The protein below binds the small molecule below.
Small molecule (SMILES): COC(=O)C(=O)N[C@@H]1O[C@H](CO)[C@@H](O)[C@H](O)[C@H]1O

Binding-site contacts:
Ligand atom O4 contacts residue ASN484 of chain 2.A at 3.3 Å (h-bond).
Ligand atom C6 contacts residue ASN484 of chain 2.A at 3.3 Å.
Ligand atom O2 contacts residue TYR573 of chain 2.A at 3.1 Å (h-bond).
Ligand atom O2 contacts residue GLU672 of chain 2.A at 3.1 Å (salt-bridge).
Ligand atom C8 contacts residue ASN284 of chain 2.A at 3.5 Å.
Ligand atom C6 contacts residue HIS377 of chain 2.A at 3.5 Å.
Ligand atom O5 contacts residue HIS377 of chain 2.A at 3.7 Å.
Ligand atom O3 contacts residue ALA673 of chain 2.A at 3.4 Å (h-bond).
Ligand atom O7 contacts residue LEU136 of chain 2.A at 3.4 Å.
Ligand atom O3 contacts residue GLU672 of chain 2.A at 2.7 Å (salt-bridge).
Ligand atom C7 contacts residue ASN284 of chain 2.A at 3.4 Å.
Ligand atom O4 contacts residue GLY675 of chain 2.A at 2.7 Å (h-bond).
Ligand atom N1 contacts residue ASN284 of chain 2.A at 3.5 Å (h-bond).
Ligand atom O6 contacts residue LEU139 of chain 2.A at 3.9 Å.
Ligand atom O3 contacts residue GLY675 of chain 2.A at 3.1 Å (h-bond).
Ligand atom O6 contacts residue VAL455 of chain 2.A at 3.8 Å.
Ligand atom C6 contacts residue GLY135 of chain 2.A at 3.7 Å.
Ligand atom O7 contacts residue ASP283 of chain 2.A at 3.7 Å.
Ligand atom C2 contacts residue GLU672 of chain 2.A at 3.9 Å.
Ligand atom C9 contacts residue ASP339 of chain 2.A at 3.9 Å.
Ligand atom C3 contacts residue GLU672 of chain 2.A at 3.4 Å.
Ligand atom C5 contacts residue LEU136 of chain 2.A at 3.8 Å (hydrophobic).
Ligand atom O6 contacts residue ASN484 of chain 2.A at 2.8 Å (h-bond).
Ligand atom O4 contacts residue SER674 of chain 2.A at 3.4 Å.
Ligand atom C3 contacts residue GLY675 of chain 2.A at 3.8 Å.
Ligand atom O5 contacts residue LEU136 of chain 2.A at 3.6 Å.
Ligand atom C7 contacts residue LEU136 of chain 2.A at 3.8 Å (hydrophobic).
Ligand atom O9 contacts residue THR378 of chain 2.A at 3.9 Å.
Ligand atom O8 contacts residue ASN284 of chain 2.A at 2.9 Å (h-bond).
Ligand atom O9 contacts residue ASN284 of chain 2.A at 3.5 Å (h-bond).
Ligand atom C9 contacts residue LEU136 of chain 2.A at 3.9 Å (hydrophobic).
Ligand atom O2 contacts residue ASN284 of chain 2.A at 3.1 Å (h-bond).
Ligand atom O3 contacts residue SER674 of chain 2.A at 3.0 Å (h-bond).
Ligand atom C4 contacts residue GLY675 of chain 2.A at 3.8 Å.
Ligand atom C1 contacts residue HIS377 of chain 2.A at 3.8 Å.
Ligand atom O7 contacts residue ASN284 of chain 2.A at 3.7 Å.
Ligand atom N1 contacts residue HIS377 of chain 2.A at 3.4 Å (h-bond).
Ligand atom C5 contacts residue GLY135 of chain 2.A at 3.7 Å.
Ligand atom C2 contacts residue HIS377 of chain 2.A at 3.4 Å.
Ligand atom O6 contacts residue HIS377 of chain 2.A at 2.7 Å (h-bond).

Sequence of chain 2.A:
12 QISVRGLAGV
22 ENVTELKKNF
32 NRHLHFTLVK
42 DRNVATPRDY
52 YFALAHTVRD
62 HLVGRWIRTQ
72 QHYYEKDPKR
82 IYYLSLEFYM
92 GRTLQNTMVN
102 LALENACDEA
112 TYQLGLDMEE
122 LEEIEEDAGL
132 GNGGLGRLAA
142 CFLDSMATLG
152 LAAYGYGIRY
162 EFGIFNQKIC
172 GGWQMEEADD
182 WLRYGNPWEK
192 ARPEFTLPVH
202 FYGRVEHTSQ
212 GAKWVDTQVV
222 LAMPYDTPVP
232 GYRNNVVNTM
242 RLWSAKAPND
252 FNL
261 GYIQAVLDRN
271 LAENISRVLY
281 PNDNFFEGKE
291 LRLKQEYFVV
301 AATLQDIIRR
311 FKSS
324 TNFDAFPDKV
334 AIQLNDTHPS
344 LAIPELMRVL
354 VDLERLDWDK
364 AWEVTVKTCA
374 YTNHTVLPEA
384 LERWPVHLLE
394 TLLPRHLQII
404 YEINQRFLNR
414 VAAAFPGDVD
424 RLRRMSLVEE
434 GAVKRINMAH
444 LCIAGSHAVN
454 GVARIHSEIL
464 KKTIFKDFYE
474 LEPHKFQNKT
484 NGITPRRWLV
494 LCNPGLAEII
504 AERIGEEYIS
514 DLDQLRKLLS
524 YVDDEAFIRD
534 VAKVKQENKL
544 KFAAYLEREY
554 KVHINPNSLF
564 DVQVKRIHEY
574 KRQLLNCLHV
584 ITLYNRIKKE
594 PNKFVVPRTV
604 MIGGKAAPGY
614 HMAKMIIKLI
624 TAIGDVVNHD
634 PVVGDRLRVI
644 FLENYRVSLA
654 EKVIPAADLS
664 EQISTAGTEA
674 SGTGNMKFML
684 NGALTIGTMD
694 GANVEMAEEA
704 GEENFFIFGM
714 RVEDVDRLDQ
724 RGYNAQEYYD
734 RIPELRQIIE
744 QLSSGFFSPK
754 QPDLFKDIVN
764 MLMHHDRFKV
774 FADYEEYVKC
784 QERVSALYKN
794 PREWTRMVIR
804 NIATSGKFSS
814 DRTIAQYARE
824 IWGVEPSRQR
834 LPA